Binding-site contacts:
Ligand atom C55 contacts residue ASP25 of chain 1.B at 3.4 Å.
Ligand atom C29 contacts residue ILE50 of chain 1.B at 3.5 Å (hydrophobic).
Ligand atom O21 contacts residue ALA28 of chain 1.B at 3.4 Å.
Ligand atom N36 contacts residue ASP25 of chain 1.B at 3.3 Å (salt-bridge).
Ligand atom C16 contacts residue ASP29 of chain 1.B at 3.4 Å.
Ligand atom C29 contacts residue GLY49 of chain 1.B at 3.3 Å.
Ligand atom C37 contacts residue GLY27 of chain 1.A at 3.2 Å.
Ligand atom O57 contacts residue GLY49 of chain 1.B at 3.3 Å.
Ligand atom C26 contacts residue ASP25 of chain 1.A at 3.4 Å.
Ligand atom N24 contacts residue GLY27 of chain 1.B at 3.5 Å (h-bond).
Ligand atom O35 contacts residue GLY27 of chain 1.A at 3.4 Å.
Ligand atom C20 contacts residue ASP29 of chain 1.B at 3.6 Å.
Ligand atom O56 contacts residue ASP25 of chain 1.A at 3.0 Å (salt-bridge).
Ligand atom O56 contacts residue ASP25 of chain 1.B at 2.6 Å (salt-bridge).
Ligand atom C34 contacts residue ASP25 of chain 1.A at 3.5 Å.
Ligand atom O56 contacts residue ALA28 of chain 1.B at 3.4 Å (h-bond).
Ligand atom N15 contacts residue ASP29 of chain 1.B at 3.5 Å (salt-bridge).
Ligand atom C33 contacts residue ASP25 of chain 1.B at 3.2 Å.
Ligand atom C58 contacts residue ASP29 of chain 1.B at 3.5 Å.
Ligand atom C40 contacts residue GLY48 of chain 1.A at 3.3 Å.
Ligand atom C19 contacts residue ASP30 of chain 1.B at 3.3 Å.
Ligand atom C48 contacts residue GLY48 of chain 1.A at 3.5 Å.
Ligand atom C28 contacts residue ILE50 of chain 1.B at 3.5 Å (hydrophobic).
Ligand atom O50 contacts residue GLY49 of chain 1.A at 3.6 Å.
Ligand atom C44 contacts residue ASP30 of chain 1.A at 3.4 Å.
Ligand atom C17 contacts residue ASP30 of chain 1.B at 3.2 Å.
Ligand atom C16 contacts residue ASP30 of chain 1.B at 3.5 Å.
Ligand atom C22 contacts residue GLY48 of chain 1.B at 3.3 Å.
Ligand atom C34 contacts residue ASP25 of chain 1.B at 3.3 Å.
Ligand atom O49 contacts residue ASP29 of chain 1.A at 3.1 Å (salt-bridge).
Ligand atom O56 contacts residue GLY27 of chain 1.B at 3.0 Å.
Ligand atom N15 contacts residue ASP30 of chain 1.B at 2.9 Å (salt-bridge).
Ligand atom O35 contacts residue ASP25 of chain 1.A at 2.6 Å (salt-bridge).
Ligand atom C31 contacts residue VAL82 of chain 1.A at 3.6 Å (hydrophobic).
Ligand atom O35 contacts residue ALA28 of chain 1.A at 3.6 Å (h-bond).
Ligand atom C60 contacts residue ASP29 of chain 1.B at 2.7 Å.
Ligand atom N39 contacts residue GLY27 of chain 1.A at 3.3 Å (h-bond).
Ligand atom C52 contacts residue VAL82 of chain 1.B at 3.4 Å (hydrophobic).
Ligand atom C19 contacts residue VAL32 of chain 1.B at 3.4 Å (hydrophobic).
Ligand atom C17 contacts residue ILE47 of chain 1.B at 3.6 Å (hydrophobic).

A protein and the small-molecule ligand that binds it are described below.
Small molecule (SMILES): Cc1cc(NC(=O)CCCC[C@@H]2SC[C@@H]3NC(=O)N[C@@H]32)cc(C)c1OCC(=O)N[C@@H](Cc1ccccc1)[C@H](O)C(=O)N1CSC(C)(C)[C@H]1C(=O)N[C@H]1c2ccccc2C[C@H]1O

Sequence of chain 1.A:
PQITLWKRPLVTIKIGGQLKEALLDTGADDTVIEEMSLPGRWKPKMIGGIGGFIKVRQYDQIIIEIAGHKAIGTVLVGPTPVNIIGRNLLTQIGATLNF

Sequence of chain 1.B:
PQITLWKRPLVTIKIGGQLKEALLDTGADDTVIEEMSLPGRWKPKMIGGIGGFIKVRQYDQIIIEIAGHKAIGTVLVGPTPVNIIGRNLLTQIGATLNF